Binding-site contacts:
Ligand atom O contacts residue ASN231 of chain 2.A at 2.9 Å (h-bond).
Ligand atom NH2 contacts residue ASN55 of chain 2.A at 3.1 Å (h-bond).
Ligand atom CB contacts residue ASN231 of chain 2.A at 3.0 Å.
Ligand atom CB contacts residue ASN55 of chain 2.A at 3.3 Å.
Ligand atom C contacts residue GLU187 of chain 2.A at 3.7 Å.
Ligand atom NH2 contacts residue GLY58 of chain 2.A at 3.7 Å.
Ligand atom OG contacts residue GLU19 of chain 2.A at 3.7 Å.
Ligand atom CA contacts residue ASN180 of chain 2.A at 3.4 Å.
Ligand atom CA contacts residue ASN55 of chain 2.A at 3.3 Å.
Ligand atom CB contacts residue GLU19 of chain 2.A at 3.0 Å.
Ligand atom CB contacts residue ASN180 of chain 2.A at 3.3 Å.
Ligand atom CA contacts residue GLU187 of chain 2.A at 3.4 Å.
Ligand atom O3P contacts residue TYR135 of chain 2.A at 2.6 Å (h-bond).
Ligand atom NH2 contacts residue GLY59 of chain 2.A at 3.4 Å (h-bond).
Ligand atom N contacts residue LEU179 of chain 2.A at 3.5 Å.
Ligand atom O contacts residue V2E1 of chain 2.C at 3.7 Å.
Ligand atom C contacts residue ASN55 of chain 2.A at 3.5 Å.
Ligand atom N contacts residue ASN231 of chain 2.A at 3.0 Å (h-bond).
Ligand atom O contacts residue VAL51 of chain 2.A at 3.6 Å.
Ligand atom O1P contacts residue ARG61 of chain 2.A at 2.9 Å (salt-bridge).
Ligand atom CB contacts residue LEU234 of chain 2.A at 3.4 Å (hydrophobic).
Ligand atom CB contacts residue TRP235 of chain 2.A at 3.6 Å (hydrophobic).
Ligand atom N contacts residue VAL51 of chain 2.A at 3.6 Å.
Ligand atom CG contacts residue ASN55 of chain 2.A at 3.6 Å.
Ligand atom O1P contacts residue ARG134 of chain 2.A at 2.8 Å (salt-bridge).
Ligand atom O2P contacts residue ARG61 of chain 2.A at 3.0 Å (salt-bridge).
Ligand atom N contacts residue GLU187 of chain 2.A at 2.6 Å (salt-bridge).
Ligand atom CD1 contacts residue V2E1 of chain 2.C at 3.6 Å.
Ligand atom O contacts residue VAL51 of chain 2.A at 3.7 Å.
Ligand atom N contacts residue ASN180 of chain 2.A at 2.9 Å (h-bond).
Ligand atom CA contacts residue GLU19 of chain 2.A at 3.4 Å.
Ligand atom NE contacts residue ASN55 of chain 2.A at 3.0 Å (h-bond).
Ligand atom C contacts residue ASN180 of chain 2.A at 3.6 Å.
Ligand atom O contacts residue ASN55 of chain 2.A at 2.9 Å (h-bond).
Ligand atom O3P contacts residue ARG134 of chain 2.A at 2.9 Å (salt-bridge).
Ligand atom O contacts residue VAL183 of chain 2.A at 3.6 Å.
Ligand atom C contacts residue GLU19 of chain 2.A at 3.6 Å.
Ligand atom O contacts residue GLU187 of chain 2.A at 3.2 Å (salt-bridge).
Ligand atom O contacts residue LYS54 of chain 2.A at 3.6 Å.
Ligand atom N contacts residue GLU19 of chain 2.A at 2.6 Å (salt-bridge).

Sequence of chain 2.A:
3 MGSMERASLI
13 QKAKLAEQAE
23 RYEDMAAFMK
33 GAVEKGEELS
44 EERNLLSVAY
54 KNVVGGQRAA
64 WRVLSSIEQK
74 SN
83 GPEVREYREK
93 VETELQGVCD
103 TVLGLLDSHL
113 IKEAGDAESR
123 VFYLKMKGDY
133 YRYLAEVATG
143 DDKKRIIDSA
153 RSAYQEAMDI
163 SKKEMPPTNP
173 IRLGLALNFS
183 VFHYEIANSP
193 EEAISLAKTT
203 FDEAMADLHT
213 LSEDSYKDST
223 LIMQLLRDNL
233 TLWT

The protein below binds the small molecule below.
Small molecule (SMILES): CC[C@H](C)[C@H](NC(=O)[C@H](COP(=O)(O)O)NC(=O)CNC(=O)[C@H](C)N)C(=O)N1CCC[C@H]1C(=O)NCC(=O)N[C@@H](CCCN=C(N)N)C(=O)N[C@@H](C)C(=O)N[C@H](C=O)CO